A protein and the small-molecule ligand that binds it are described below.
Small molecule (SMILES): CC(C)C[C@H](NC(=O)[C@H](CCC(=O)O)NC(=O)CNC(=O)[C@H](Cc1ccc(OP(=O)(O)O)cc1)NC(=O)[C@H](CC(=O)O)NC(=O)[C@@H](N)C(C)C)C(=O)N[C@@H](CC(=O)O)C(=O)N[C@@H](Cc1ccccc1)C(=O)N[C@H](C=O)CCC(N)=O

Binding-site contacts:
Ligand atom O2P contacts residue ARG32 of chain 1.A at 2.9 Å (salt-bridge).
Ligand atom N contacts residue LYS89 of chain 1.A at 2.7 Å (salt-bridge).
Ligand atom O1P contacts residue SER34 of chain 1.A at 2.7 Å (h-bond).
Ligand atom C contacts residue HIS53 of chain 1.A at 3.7 Å.
Ligand atom CD1 contacts residue GLY68 of chain 1.A at 3.3 Å.
Ligand atom CD2 contacts residue GLY68 of chain 1.A at 3.6 Å.
Ligand atom CG2 contacts residue GLU17 of chain 1.A at 3.5 Å.
Ligand atom O contacts residue LYS89 of chain 1.A at 3.4 Å (salt-bridge).
Ligand atom CD2 contacts residue HIS53 of chain 1.A at 3.6 Å.
Ligand atom OH contacts residue ARG32 of chain 1.A at 3.6 Å (salt-bridge).
Ligand atom O contacts residue LYS91 of chain 1.A at 3.2 Å (salt-bridge).
Ligand atom O3P contacts residue SER36 of chain 1.A at 2.6 Å (h-bond).
Ligand atom OE1 contacts residue GLN87 of chain 1.A at 3.1 Å (h-bond).
Ligand atom CG2 contacts residue HIS53 of chain 1.A at 3.1 Å.
Ligand atom CD contacts residue GLN87 of chain 1.A at 3.2 Å.
Ligand atom CA contacts residue LYS89 of chain 1.A at 3.3 Å.
Ligand atom N contacts residue HIS53 of chain 1.A at 3.1 Å (h-bond).
Ligand atom CE1 contacts residue GLY68 of chain 1.A at 3.6 Å.
Ligand atom OD2 contacts residue LYS89 of chain 1.A at 3.6 Å.
Ligand atom CE2 contacts residue THR42 of chain 1.A at 3.7 Å.
Ligand atom CE2 contacts residue GLY67 of chain 1.A at 3.6 Å.
Ligand atom O2P contacts residue LYS35 of chain 1.A at 3.5 Å.
Ligand atom OH contacts residue THR42 of chain 1.A at 3.5 Å.
Ligand atom OD2 contacts residue VAL51 of chain 1.A at 3.0 Å (h-bond).
Ligand atom CA contacts residue HIS53 of chain 1.A at 3.4 Å.
Ligand atom CA contacts residue LYS89 of chain 1.A at 3.6 Å.
Ligand atom CE2 contacts residue LYS55 of chain 1.A at 3.6 Å.
Ligand atom CZ contacts residue GLY67 of chain 1.A at 3.5 Å.
Ligand atom O1P contacts residue THR42 of chain 1.A at 3.0 Å (h-bond).
Ligand atom CG contacts residue GLY68 of chain 1.A at 3.5 Å.
Ligand atom NE2 contacts residue GLN87 of chain 1.A at 2.7 Å (h-bond).
Ligand atom CB contacts residue GLU90 of chain 1.A at 3.4 Å.
Ligand atom O contacts residue GLU90 of chain 1.A at 3.1 Å.
Ligand atom O contacts residue HIS53 of chain 1.A at 3.3 Å.
Ligand atom CD2 contacts residue LYS55 of chain 1.A at 3.5 Å.
Ligand atom O1P contacts residue SER36 of chain 1.A at 3.6 Å (h-bond).
Ligand atom O contacts residue LYS91 of chain 1.A at 3.5 Å (salt-bridge).
Ligand atom CZ contacts residue LEU65 of chain 1.A at 3.6 Å (hydrophobic).
Ligand atom C contacts residue LYS89 of chain 1.A at 3.5 Å.
Ligand atom O1P contacts residue LYS35 of chain 1.A at 3.4 Å (salt-bridge).

Sequence of chain 1.A:
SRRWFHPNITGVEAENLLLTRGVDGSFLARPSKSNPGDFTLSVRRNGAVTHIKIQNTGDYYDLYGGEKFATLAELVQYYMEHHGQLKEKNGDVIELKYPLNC